The protein below binds the small molecule below.
Small molecule (SMILES): CC(=O)N[C@@H]1[C@@H](O)[C@H](O)[C@@H](CO)O[C@H]1O

Sequence of chain 1.D:
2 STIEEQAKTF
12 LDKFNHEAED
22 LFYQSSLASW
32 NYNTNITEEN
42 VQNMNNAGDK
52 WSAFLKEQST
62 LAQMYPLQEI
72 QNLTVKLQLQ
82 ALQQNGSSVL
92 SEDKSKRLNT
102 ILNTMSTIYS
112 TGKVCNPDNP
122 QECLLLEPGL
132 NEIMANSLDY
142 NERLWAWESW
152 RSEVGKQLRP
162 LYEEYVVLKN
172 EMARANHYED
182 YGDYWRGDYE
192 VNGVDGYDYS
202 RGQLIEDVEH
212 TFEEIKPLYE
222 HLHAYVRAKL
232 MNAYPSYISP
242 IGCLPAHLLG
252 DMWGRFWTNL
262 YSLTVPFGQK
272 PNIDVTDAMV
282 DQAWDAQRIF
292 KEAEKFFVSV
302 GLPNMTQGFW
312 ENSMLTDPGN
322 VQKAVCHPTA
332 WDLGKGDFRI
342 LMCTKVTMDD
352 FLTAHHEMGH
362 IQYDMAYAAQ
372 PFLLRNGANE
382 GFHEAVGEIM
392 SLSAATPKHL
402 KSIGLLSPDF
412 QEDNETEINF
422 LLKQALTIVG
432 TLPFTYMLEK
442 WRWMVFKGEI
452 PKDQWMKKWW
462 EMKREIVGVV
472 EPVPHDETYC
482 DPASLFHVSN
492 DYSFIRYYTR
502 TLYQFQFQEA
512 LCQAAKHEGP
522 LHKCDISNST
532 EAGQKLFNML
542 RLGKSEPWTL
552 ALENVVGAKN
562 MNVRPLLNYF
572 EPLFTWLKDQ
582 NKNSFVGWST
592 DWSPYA

Binding-site contacts:
Ligand atom C8 contacts residue MET306 of chain 1.D at 3.4 Å (hydrophobic).
Ligand atom C1 contacts residue ASN305 of chain 1.D at 1.4 Å.
Ligand atom C8 contacts residue GLU295 of chain 1.D at 4.3 Å.
Ligand atom O5 contacts residue ASN305 of chain 1.D at 2.4 Å (h-bond).
Ligand atom C4 contacts residue ASN305 of chain 1.D at 4.2 Å.
Ligand atom O7 contacts residue GLU295 of chain 1.D at 4.0 Å.
Ligand atom N2 contacts residue ASN305 of chain 1.D at 2.9 Å (h-bond).
Ligand atom C7 contacts residue MET306 of chain 1.D at 4.0 Å (hydrophobic).
Ligand atom C3 contacts residue ASN305 of chain 1.D at 3.8 Å.
Ligand atom C7 contacts residue ASN305 of chain 1.D at 3.6 Å.
Ligand atom C2 contacts residue ASN305 of chain 1.D at 2.5 Å.
Ligand atom C7 contacts residue GLU295 of chain 1.D at 4.2 Å.
Ligand atom O7 contacts residue ASN305 of chain 1.D at 3.9 Å.
Ligand atom C8 contacts residue TRP311 of chain 1.D at 3.6 Å (hydrophobic).
Ligand atom C5 contacts residue ASN305 of chain 1.D at 3.7 Å.
Ligand atom C8 contacts residue THR307 of chain 1.D at 4.3 Å.
Ligand atom N2 contacts residue MET306 of chain 1.D at 3.9 Å.